Sequence of chain 5.A:
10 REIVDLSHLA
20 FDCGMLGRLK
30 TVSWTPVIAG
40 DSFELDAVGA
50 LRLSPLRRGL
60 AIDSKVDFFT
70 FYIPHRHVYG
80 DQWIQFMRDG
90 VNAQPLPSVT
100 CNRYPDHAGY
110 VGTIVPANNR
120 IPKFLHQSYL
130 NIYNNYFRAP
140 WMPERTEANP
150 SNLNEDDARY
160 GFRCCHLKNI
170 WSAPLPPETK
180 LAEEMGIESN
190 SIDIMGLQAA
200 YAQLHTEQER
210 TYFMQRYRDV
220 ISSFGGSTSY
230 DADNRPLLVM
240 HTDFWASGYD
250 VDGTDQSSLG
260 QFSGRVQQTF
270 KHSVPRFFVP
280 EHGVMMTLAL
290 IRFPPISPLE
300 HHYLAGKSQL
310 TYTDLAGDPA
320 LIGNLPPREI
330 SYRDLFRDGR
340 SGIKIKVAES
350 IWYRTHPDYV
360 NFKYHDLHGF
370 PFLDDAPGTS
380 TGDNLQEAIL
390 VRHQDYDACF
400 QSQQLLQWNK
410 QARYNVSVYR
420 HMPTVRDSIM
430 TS

Binding-site contacts:
Ligand atom C5' contacts residue ASP242 of chain 5.A at 4.4 Å.
Ligand atom C2' contacts residue LYS25 of chain 5.C at 3.8 Å.
Ligand atom OP2 contacts residue ASP242 of chain 5.A at 3.9 Å.

Sequence of chain 5.C:
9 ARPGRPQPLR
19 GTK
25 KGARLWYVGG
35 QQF

The protein below binds the small molecule below.
Small molecule (SMILES): Nc1ccn([C@H]2C[C@H](O)[C@@H](COP(=O)(O)O)O2)c(=O)n1